Sequence of chain 1.B:
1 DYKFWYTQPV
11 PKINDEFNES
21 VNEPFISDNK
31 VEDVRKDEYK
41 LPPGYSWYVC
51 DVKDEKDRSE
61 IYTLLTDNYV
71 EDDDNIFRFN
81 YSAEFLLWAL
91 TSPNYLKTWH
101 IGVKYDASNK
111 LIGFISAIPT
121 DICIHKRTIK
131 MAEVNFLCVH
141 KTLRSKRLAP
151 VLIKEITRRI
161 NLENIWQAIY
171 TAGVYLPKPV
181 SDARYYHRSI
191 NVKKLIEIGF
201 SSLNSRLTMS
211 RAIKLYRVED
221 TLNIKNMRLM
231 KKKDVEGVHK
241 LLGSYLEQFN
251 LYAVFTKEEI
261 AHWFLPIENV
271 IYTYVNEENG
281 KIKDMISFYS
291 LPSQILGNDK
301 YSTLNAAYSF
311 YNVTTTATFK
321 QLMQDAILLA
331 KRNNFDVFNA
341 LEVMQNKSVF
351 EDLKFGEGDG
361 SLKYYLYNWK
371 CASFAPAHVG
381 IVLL

Binding-site contacts:
Ligand atom O3 contacts residue GLY358 of chain 1.B at 3.2 Å.
Ligand atom N4 contacts residue HIS187 of chain 1.B at 3.6 Å.
Ligand atom C17 contacts residue ASP74 of chain 1.B at 3.1 Å.
Ligand atom O1 contacts residue ASP359 of chain 1.B at 3.1 Å (salt-bridge).
Ligand atom C7 contacts residue VAL70 of chain 1.B at 3.6 Å (hydrophobic).
Ligand atom N3 contacts residue ASP72 of chain 1.B at 2.8 Å (salt-bridge).
Ligand atom N contacts residue LEU384 of chain 1.B at 2.6 Å (h-bond).
Ligand atom C contacts residue LEU384 of chain 1.B at 3.2 Å (hydrophobic).
Ligand atom N2 contacts residue ASP359 of chain 1.B at 2.9 Å (salt-bridge).
Ligand atom C17 contacts residue ASP359 of chain 1.B at 3.4 Å.
Ligand atom O1 contacts residue HIS187 of chain 1.B at 2.9 Å (h-bond).
Ligand atom N2 contacts residue HIS187 of chain 1.B at 3.6 Å (h-bond).
Ligand atom C18 contacts residue HIS187 of chain 1.B at 3.5 Å.
Ligand atom N4 contacts residue PHE200 of chain 1.B at 3.2 Å (h-bond).
Ligand atom C11 contacts residue TYR185 of chain 1.B at 3.5 Å (hydrophobic).
Ligand atom O2 contacts residue DMS1 of chain 1.Q at 2.6 Å (h-bond).
Ligand atom N contacts residue THR171 of chain 1.B at 3.0 Å (h-bond).
Ligand atom N3 contacts residue ASP359 of chain 1.B at 2.6 Å (salt-bridge).
Ligand atom O1 contacts residue GLY358 of chain 1.B at 3.3 Å.
Ligand atom N1 contacts residue DMS1 of chain 1.Q at 3.2 Å (h-bond).
Ligand atom O1 contacts residue GLY360 of chain 1.B at 3.1 Å (h-bond).
Ligand atom O2 contacts residue HIS187 of chain 1.B at 3.4 Å.
Ligand atom O1 contacts residue TYR185 of chain 1.B at 3.5 Å.
Ligand atom N contacts residue ASN135 of chain 1.B at 3.2 Å (h-bond).
Ligand atom C16 contacts residue ASP72 of chain 1.B at 3.4 Å.
Ligand atom O3 contacts residue ASP359 of chain 1.B at 3.0 Å (salt-bridge).
Ligand atom C24 contacts residue GLY356 of chain 1.B at 3.5 Å.
Ligand atom C contacts residue THR171 of chain 1.B at 3.0 Å.
Ligand atom C25 contacts residue TYR216 of chain 1.B at 3.3 Å (hydrophobic).
Ligand atom C15 contacts residue ASP359 of chain 1.B at 3.4 Å.
Ligand atom C12 contacts residue HIS187 of chain 1.B at 3.5 Å.
Ligand atom C2 contacts residue NHW1 of chain 1.N at 3.6 Å.
Ligand atom C11 contacts residue HIS187 of chain 1.B at 3.4 Å.
Ligand atom C11 contacts residue DMS1 of chain 1.Q at 3.2 Å.
Ligand atom C17 contacts residue ASP72 of chain 1.B at 3.3 Å.
Ligand atom C24 contacts residue TYR216 of chain 1.B at 3.5 Å (hydrophobic).
Ligand atom C19 contacts residue PHE200 of chain 1.B at 3.5 Å (hydrophobic).
Ligand atom C8 contacts residue DMS1 of chain 1.Q at 3.1 Å.
Ligand atom C10 contacts residue ASP359 of chain 1.B at 3.5 Å.
Ligand atom N3 contacts residue ASP74 of chain 1.B at 2.6 Å (salt-bridge).

A protein and the small-molecule ligand that binds it are described below.
Small molecule (SMILES): NCCCCCCCCCC(=O)N[C@@H](CO)C(=O)N[C@@H](CCCCN)C(=O)NCCC1CCCCC1